Binding-site contacts:
Ligand atom O9 contacts residue ARG321 of chain 2.A at 2.8 Å (salt-bridge).
Ligand atom O5 contacts residue SER95 of chain 2.A at 3.5 Å (h-bond).
Ligand atom O5 contacts residue SER96 of chain 2.A at 2.7 Å (h-bond).
Ligand atom O6 contacts residue MET329 of chain 2.A at 3.4 Å (h-bond).
Ligand atom N6 contacts residue PHE261 of chain 2.A at 3.1 Å (h-bond).
Ligand atom O12 contacts residue GLU117 of chain 2.A at 2.8 Å (salt-bridge).
Ligand atom O1 contacts residue GLY125 of chain 2.A at 2.9 Å (h-bond).
Ligand atom O10 contacts residue ARG321 of chain 2.A at 2.8 Å (salt-bridge).
Ligand atom N3 contacts residue SER118 of chain 2.A at 3.1 Å (h-bond).
Ligand atom O8 contacts residue HIS257 of chain 2.A at 3.5 Å.
Ligand atom N4 contacts residue VAL190 of chain 2.A at 2.9 Å (h-bond).
Ligand atom N5 contacts residue VAL190 of chain 2.A at 2.8 Å (h-bond).
Ligand atom N1 contacts residue ASP227 of chain 4.A at 2.8 Å (salt-bridge).
Ligand atom C7 contacts residue GLY323 of chain 2.A at 3.3 Å.
Ligand atom O12 contacts residue GLY124 of chain 2.A at 3.2 Å.
Ligand atom C8 contacts residue THR254 of chain 2.A at 3.5 Å.
Ligand atom C12 contacts residue GLU117 of chain 2.A at 3.4 Å.
Ligand atom O13 contacts residue SER118 of chain 2.A at 3.2 Å (h-bond).
Ligand atom O4 contacts residue MET311 of chain 2.A at 2.8 Å (h-bond).
Ligand atom O3 contacts residue GLY256 of chain 2.A at 3.4 Å.
Ligand atom O13 contacts residue GLU117 of chain 2.A at 2.5 Å (salt-bridge).
Ligand atom O11 contacts residue GLY94 of chain 2.A at 3.5 Å.
Ligand atom O7 contacts residue PHE326 of chain 2.A at 3.4 Å.
Ligand atom C5 contacts residue GLY323 of chain 2.A at 3.4 Å.
Ligand atom O9 contacts residue GLY323 of chain 2.A at 3.0 Å (h-bond).
Ligand atom C5 contacts residue THR325 of chain 2.A at 3.3 Å.
Ligand atom O9 contacts residue MET322 of chain 2.A at 3.5 Å (h-bond).
Ligand atom C7 contacts residue ARG321 of chain 2.A at 3.5 Å.
Ligand atom N2 contacts residue SER118 of chain 2.A at 3.4 Å (h-bond).
Ligand atom O14 contacts residue GLY92 of chain 2.A at 3.1 Å.
Ligand atom C13 contacts residue SER118 of chain 2.A at 3.2 Å.
Ligand atom O6 contacts residue SER95 of chain 2.A at 3.3 Å (h-bond).
Ligand atom C14 contacts residue SER118 of chain 2.A at 3.4 Å.
Ligand atom O4 contacts residue GLY310 of chain 2.A at 3.5 Å.
Ligand atom O10 contacts residue PRO228 of chain 4.A at 3.5 Å.
Ligand atom N1 contacts residue GLY323 of chain 2.A at 3.2 Å (h-bond).
Ligand atom O13 contacts residue SER119 of chain 2.A at 3.4 Å (h-bond).
Ligand atom C6 contacts residue GLY323 of chain 2.A at 3.3 Å.
Ligand atom C4 contacts residue ASP227 of chain 4.A at 3.0 Å.
Ligand atom C11 contacts residue GLU117 of chain 2.A at 3.5 Å.

This protein binds this small molecule.
Small molecule (SMILES): C[C@H](/N=C/C(=O)O)C(=O)[C@H](O)COP(=O)(O)OP(=O)(O)OC[C@H]1O[C@@H](n2cnc3c(N)ncnc32)[C@H](O)[C@@H]1O

Sequence of chain 4.A:
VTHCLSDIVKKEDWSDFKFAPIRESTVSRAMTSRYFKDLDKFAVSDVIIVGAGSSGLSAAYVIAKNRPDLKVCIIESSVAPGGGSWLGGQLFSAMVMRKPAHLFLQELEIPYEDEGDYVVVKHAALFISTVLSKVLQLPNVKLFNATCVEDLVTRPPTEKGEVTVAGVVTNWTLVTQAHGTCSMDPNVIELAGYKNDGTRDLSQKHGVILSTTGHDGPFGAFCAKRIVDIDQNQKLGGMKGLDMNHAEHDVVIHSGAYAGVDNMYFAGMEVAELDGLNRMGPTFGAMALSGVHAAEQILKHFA

Sequence of chain 2.A:
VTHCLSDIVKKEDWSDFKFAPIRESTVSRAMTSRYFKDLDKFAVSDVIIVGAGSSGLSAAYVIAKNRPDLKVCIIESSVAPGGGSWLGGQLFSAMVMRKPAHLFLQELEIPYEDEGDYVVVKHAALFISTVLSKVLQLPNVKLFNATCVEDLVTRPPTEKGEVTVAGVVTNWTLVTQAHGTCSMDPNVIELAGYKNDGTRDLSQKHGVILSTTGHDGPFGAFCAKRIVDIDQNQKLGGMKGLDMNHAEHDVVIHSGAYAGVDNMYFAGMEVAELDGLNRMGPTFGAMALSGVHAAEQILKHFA